Binding-site contacts:
Ligand atom O5 contacts residue ASN118 of chain 1.I at 2.4 Å (h-bond).
Ligand atom O7 contacts residue PHE116 of chain 1.I at 3.2 Å.
Ligand atom C5 contacts residue ASN118 of chain 1.I at 3.7 Å.
Ligand atom C3 contacts residue PHE116 of chain 1.I at 4.2 Å (hydrophobic).
Ligand atom N2 contacts residue ASN118 of chain 1.I at 2.7 Å (h-bond).
Ligand atom C8 contacts residue CYS117 of chain 1.I at 3.2 Å (hydrophobic).
Ligand atom O7 contacts residue ASN118 of chain 1.I at 3.7 Å.
Ligand atom O7 contacts residue CYS117 of chain 1.I at 2.9 Å (h-bond).
Ligand atom C7 contacts residue CYS117 of chain 1.I at 3.3 Å (hydrophobic).
Ligand atom C4 contacts residue PHE116 of chain 1.I at 4.4 Å (hydrophobic).
Ligand atom C3 contacts residue ASN118 of chain 1.I at 3.8 Å.
Ligand atom C8 contacts residue ASN118 of chain 1.I at 3.5 Å.
Ligand atom C7 contacts residue PHE116 of chain 1.I at 4.1 Å (hydrophobic).
Ligand atom O3 contacts residue PHE116 of chain 1.I at 3.1 Å.
Ligand atom C4 contacts residue ASN118 of chain 1.I at 4.2 Å.
Ligand atom C1 contacts residue ASN118 of chain 1.I at 1.4 Å.
Ligand atom N2 contacts residue PHE116 of chain 1.I at 4.4 Å.
Ligand atom C2 contacts residue PHE116 of chain 1.I at 3.8 Å (hydrophobic).
Ligand atom N2 contacts residue CYS117 of chain 1.I at 4.4 Å.
Ligand atom C7 contacts residue ASN118 of chain 1.I at 3.1 Å.
Ligand atom C2 contacts residue ASN118 of chain 1.I at 2.5 Å.

Sequence of chain 1.I:
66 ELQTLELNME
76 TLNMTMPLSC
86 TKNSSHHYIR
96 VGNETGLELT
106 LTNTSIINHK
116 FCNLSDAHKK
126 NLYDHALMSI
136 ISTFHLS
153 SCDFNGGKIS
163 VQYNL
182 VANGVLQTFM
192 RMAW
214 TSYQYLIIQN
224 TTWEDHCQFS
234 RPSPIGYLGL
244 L

The protein below binds the small molecule below.
Small molecule (SMILES): CC(=O)N[C@@H]1[C@@H](O)[C@H](O)[C@@H](CO)O[C@H]1O